A small-molecule ligand and the protein it binds are described below.
Small molecule (SMILES): CC(=O)N[C@@H]1[C@@H](O)[C@H](O)[C@@H](CO)O[C@H]1O

Binding-site contacts:
Ligand atom C1 contacts residue ALA335 of chain 1.F at 4.0 Å (hydrophobic).
Ligand atom C1 contacts residue SER359 of chain 1.F at 4.2 Å.
Ligand atom C5 contacts residue ASN334 of chain 1.F at 3.7 Å.
Ligand atom N2 contacts residue SER359 of chain 1.F at 4.5 Å.
Ligand atom C8 contacts residue ALA335 of chain 1.F at 3.4 Å (hydrophobic).
Ligand atom C7 contacts residue ALA335 of chain 1.F at 3.7 Å (hydrophobic).
Ligand atom O5 contacts residue ASN334 of chain 1.F at 2.4 Å (h-bond).
Ligand atom C2 contacts residue ASN334 of chain 1.F at 2.5 Å.
Ligand atom C8 contacts residue THR343 of chain 1.F at 4.0 Å.
Ligand atom C8 contacts residue SER336 of chain 1.F at 4.2 Å.
Ligand atom C4 contacts residue ASN334 of chain 1.F at 4.2 Å.
Ligand atom C8 contacts residue ASN334 of chain 1.F at 4.4 Å.
Ligand atom O7 contacts residue NAG1 of chain 1.LA at 4.0 Å.
Ligand atom N2 contacts residue ALA335 of chain 1.F at 3.4 Å (h-bond).
Ligand atom O7 contacts residue SER359 of chain 1.F at 2.9 Å (h-bond).
Ligand atom C7 contacts residue ASN334 of chain 1.F at 3.3 Å.
Ligand atom O7 contacts residue ASN357 of chain 1.F at 3.9 Å.
Ligand atom N2 contacts residue ASN334 of chain 1.F at 2.9 Å (h-bond).
Ligand atom C2 contacts residue ALA335 of chain 1.F at 4.3 Å (hydrophobic).
Ligand atom C7 contacts residue SER359 of chain 1.F at 3.8 Å.
Ligand atom O7 contacts residue ASN334 of chain 1.F at 3.3 Å (h-bond).
Ligand atom C1 contacts residue ASN334 of chain 1.F at 1.4 Å.
Ligand atom C2 contacts residue SER359 of chain 1.F at 4.3 Å.
Ligand atom C3 contacts residue ASN334 of chain 1.F at 3.8 Å.

Sequence of chain 1.F:
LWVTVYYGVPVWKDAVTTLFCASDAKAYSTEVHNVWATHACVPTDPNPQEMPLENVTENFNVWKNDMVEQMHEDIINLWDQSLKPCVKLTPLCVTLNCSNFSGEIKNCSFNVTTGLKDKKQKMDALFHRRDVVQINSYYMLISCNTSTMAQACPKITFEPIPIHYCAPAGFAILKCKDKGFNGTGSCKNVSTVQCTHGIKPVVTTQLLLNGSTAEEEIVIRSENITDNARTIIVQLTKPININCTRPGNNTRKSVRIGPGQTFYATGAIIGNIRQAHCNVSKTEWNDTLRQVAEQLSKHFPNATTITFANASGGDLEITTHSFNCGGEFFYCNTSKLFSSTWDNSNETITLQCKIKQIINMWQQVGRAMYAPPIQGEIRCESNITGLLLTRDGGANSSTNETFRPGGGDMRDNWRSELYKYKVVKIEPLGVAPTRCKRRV